A protein and the small-molecule ligand that binds it are described below.
Small molecule (SMILES): C[C@@](O)(CS(=O)(=O)c1ccc(F)cc1)C(=O)Nc1ccc(C#N)c(C(F)(F)F)c1

Binding-site contacts:
Ligand atom O22 contacts residue TRP320 of chain 1.A at 3.0 Å.
Ligand atom F4 contacts residue 1981 of chain 1.D at 0.1 Å.
Ligand atom C2 contacts residue 1981 of chain 1.D at 0.1 Å.
Ligand atom F1 contacts residue 1981 of chain 1.D at 0.1 Å.
Ligand atom C23 contacts residue 1981 of chain 1.D at 0.1 Å.
Ligand atom O17 contacts residue ALA426 of chain 1.A at 2.9 Å (h-bond).
Ligand atom C5 contacts residue 1981 of chain 1.D at 0.1 Å.
Ligand atom N13 contacts residue 1981 of chain 1.D at 0.1 Å (h-bond).
Ligand atom C19 contacts residue 1981 of chain 1.D at 0.1 Å.
Ligand atom C18 contacts residue 1981 of chain 1.D at 0.7 Å.
Ligand atom C10 contacts residue 1981 of chain 1.D at 0.1 Å.
Ligand atom C27 contacts residue GLY321 of chain 1.A at 3.2 Å.
Ligand atom C14 contacts residue 1981 of chain 1.D at 0.1 Å.
Ligand atom N13 contacts residue ALA426 of chain 1.A at 2.9 Å (h-bond).
Ligand atom C27 contacts residue 1981 of chain 1.D at 0.2 Å.
Ligand atom C6 contacts residue 1981 of chain 1.D at 0.1 Å.
Ligand atom O15 contacts residue 1981 of chain 1.D at 0.2 Å (h-bond).
Ligand atom C7 contacts residue 1981 of chain 1.D at 0.1 Å.
Ligand atom S20 contacts residue 1981 of chain 1.D at 0.1 Å (h-bond).
Ligand atom O22 contacts residue GLU424 of chain 1.A at 3.2 Å (salt-bridge).
Ligand atom O21 contacts residue 1981 of chain 1.D at 0.1 Å (h-bond).
Ligand atom O21 contacts residue PHE32 of chain 1.A at 3.0 Å.
Ligand atom N9 contacts residue HEM1 of chain 1.B at 3.2 Å.
Ligand atom F3 contacts residue 1981 of chain 1.D at 0.1 Å.
Ligand atom N9 contacts residue 1981 of chain 1.D at 0.1 Å (h-bond).
Ligand atom C8 contacts residue 1981 of chain 1.D at 0.1 Å.
Ligand atom C25 contacts residue 1981 of chain 1.D at 0.1 Å.
Ligand atom F28 contacts residue 1981 of chain 1.D at 0.2 Å.
Ligand atom C11 contacts residue 1981 of chain 1.D at 0.1 Å.
Ligand atom C19 contacts residue PHE32 of chain 1.A at 3.1 Å (hydrophobic).
Ligand atom F28 contacts residue GLY321 of chain 1.A at 2.5 Å.
Ligand atom F4 contacts residue THR258 of chain 1.A at 3.3 Å.
Ligand atom C26 contacts residue 1981 of chain 1.D at 0.2 Å.
Ligand atom O17 contacts residue 1981 of chain 1.D at 0.7 Å.
Ligand atom C29 contacts residue 1981 of chain 1.D at 0.1 Å.
Ligand atom C24 contacts residue 1981 of chain 1.D at 0.1 Å.
Ligand atom C18 contacts residue PHE32 of chain 1.A at 3.2 Å (hydrophobic).
Ligand atom O22 contacts residue 1981 of chain 1.D at 0.1 Å (h-bond).
Ligand atom C16 contacts residue 1981 of chain 1.D at 0.2 Å.
Ligand atom C12 contacts residue 1981 of chain 1.D at 0.1 Å.

Sequence of chain 1.A:
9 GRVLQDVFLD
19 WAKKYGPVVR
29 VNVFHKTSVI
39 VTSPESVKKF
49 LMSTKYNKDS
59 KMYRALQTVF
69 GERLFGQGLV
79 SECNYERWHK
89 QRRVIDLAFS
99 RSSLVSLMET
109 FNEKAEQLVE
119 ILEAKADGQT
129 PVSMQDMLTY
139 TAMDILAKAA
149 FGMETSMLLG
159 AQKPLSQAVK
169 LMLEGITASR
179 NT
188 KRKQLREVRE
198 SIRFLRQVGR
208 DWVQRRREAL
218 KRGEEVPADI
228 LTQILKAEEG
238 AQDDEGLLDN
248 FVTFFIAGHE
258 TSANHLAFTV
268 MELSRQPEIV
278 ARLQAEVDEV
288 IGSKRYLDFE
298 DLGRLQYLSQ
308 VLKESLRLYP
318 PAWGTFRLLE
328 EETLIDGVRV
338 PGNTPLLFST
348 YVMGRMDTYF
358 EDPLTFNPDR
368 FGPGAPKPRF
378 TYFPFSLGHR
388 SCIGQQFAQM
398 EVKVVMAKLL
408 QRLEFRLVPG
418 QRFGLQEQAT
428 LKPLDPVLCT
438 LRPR